Binding-site contacts:
Ligand atom C4 contacts residue LEU97 of chain 1.A at 3.4 Å (hydrophobic).
Ligand atom N1 contacts residue ASP163 of chain 1.A at 3.3 Å.
Ligand atom C16 contacts residue THR162 of chain 1.A at 3.9 Å.
Ligand atom N23 contacts residue CYS96 of chain 1.A at 3.7 Å.
Ligand atom C14 contacts residue THR162 of chain 1.A at 3.6 Å.
Ligand atom C8 contacts residue LEU97 of chain 1.A at 3.1 Å (hydrophobic).
Ligand atom F6 contacts residue LEU149 of chain 1.A at 3.9 Å.
Ligand atom C22 contacts residue GLU95 of chain 1.A at 3.1 Å.
Ligand atom C7 contacts residue LEU97 of chain 1.A at 3.1 Å (hydrophobic).
Ligand atom C15 contacts residue THR162 of chain 1.A at 3.5 Å.
Ligand atom C21 contacts residue MET94 of chain 1.A at 4.0 Å (hydrophobic).
Ligand atom C16 contacts residue ASP163 of chain 1.A at 3.4 Å.
Ligand atom C7 contacts residue LEU26 of chain 1.A at 4.0 Å (hydrophobic).
Ligand atom C14 contacts residue MET94 of chain 1.A at 3.8 Å (hydrophobic).
Ligand atom C5 contacts residue LEU97 of chain 1.A at 3.2 Å (hydrophobic).
Ligand atom C22 contacts residue LEU97 of chain 1.A at 3.8 Å (hydrophobic).
Ligand atom C2 contacts residue LEU97 of chain 1.A at 4.0 Å (hydrophobic).
Ligand atom C10 contacts residue CYS96 of chain 1.A at 3.6 Å (hydrophobic).
Ligand atom O3 contacts residue ASP163 of chain 1.A at 3.0 Å.
Ligand atom N23 contacts residue LEU97 of chain 1.A at 3.2 Å (h-bond).
Ligand atom C8 contacts residue LEU26 of chain 1.A at 3.6 Å (hydrophobic).
Ligand atom C10 contacts residue LEU97 of chain 1.A at 2.9 Å (hydrophobic).
Ligand atom C2 contacts residue ALA47 of chain 1.A at 4.1 Å (hydrophobic).
Ligand atom N23 contacts residue GLU95 of chain 1.A at 3.4 Å (salt-bridge).
Ligand atom C19 contacts residue THR162 of chain 1.A at 3.9 Å.
Ligand atom C22 contacts residue ALA47 of chain 1.A at 3.5 Å (hydrophobic).
Ligand atom C16 contacts residue LYS49 of chain 1.A at 3.6 Å.
Ligand atom F6 contacts residue LEU97 of chain 1.A at 4.0 Å.
Ligand atom C9 contacts residue CYS96 of chain 1.A at 3.7 Å (hydrophobic).
Ligand atom C17 contacts residue LYS49 of chain 1.A at 3.9 Å.
Ligand atom C13 contacts residue THR162 of chain 1.A at 4.0 Å.
Ligand atom C10 contacts residue LEU26 of chain 1.A at 3.7 Å (hydrophobic).
Ligand atom C21 contacts residue ALA47 of chain 1.A at 3.9 Å (hydrophobic).
Ligand atom C9 contacts residue LEU97 of chain 1.A at 3.2 Å (hydrophobic).
Ligand atom O3 contacts residue LYS49 of chain 1.A at 3.4 Å.
Ligand atom N1 contacts residue LYS49 of chain 1.A at 3.3 Å.
Ligand atom C9 contacts residue ASP98 of chain 1.A at 4.0 Å.
Ligand atom N23 contacts residue ALA47 of chain 1.A at 3.6 Å.
Ligand atom C8 contacts residue ASP98 of chain 1.A at 3.5 Å.
Ligand atom C9 contacts residue LEU26 of chain 1.A at 3.7 Å (hydrophobic).

Sequence of chain 1.A:
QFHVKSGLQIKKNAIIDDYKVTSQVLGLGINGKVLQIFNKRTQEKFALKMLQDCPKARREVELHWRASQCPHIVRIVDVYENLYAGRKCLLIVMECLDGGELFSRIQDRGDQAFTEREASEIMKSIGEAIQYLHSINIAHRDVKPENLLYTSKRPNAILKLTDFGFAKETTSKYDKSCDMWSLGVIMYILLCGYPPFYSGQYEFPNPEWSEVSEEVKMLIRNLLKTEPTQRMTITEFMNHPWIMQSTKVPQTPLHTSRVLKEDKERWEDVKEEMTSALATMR

This small molecule binds to this protein.
Small molecule (SMILES): O=C1NCCc2[nH]c(-c3ccnc(-c4ccccc4F)c3)cc21